Sequence of chain 1.A:
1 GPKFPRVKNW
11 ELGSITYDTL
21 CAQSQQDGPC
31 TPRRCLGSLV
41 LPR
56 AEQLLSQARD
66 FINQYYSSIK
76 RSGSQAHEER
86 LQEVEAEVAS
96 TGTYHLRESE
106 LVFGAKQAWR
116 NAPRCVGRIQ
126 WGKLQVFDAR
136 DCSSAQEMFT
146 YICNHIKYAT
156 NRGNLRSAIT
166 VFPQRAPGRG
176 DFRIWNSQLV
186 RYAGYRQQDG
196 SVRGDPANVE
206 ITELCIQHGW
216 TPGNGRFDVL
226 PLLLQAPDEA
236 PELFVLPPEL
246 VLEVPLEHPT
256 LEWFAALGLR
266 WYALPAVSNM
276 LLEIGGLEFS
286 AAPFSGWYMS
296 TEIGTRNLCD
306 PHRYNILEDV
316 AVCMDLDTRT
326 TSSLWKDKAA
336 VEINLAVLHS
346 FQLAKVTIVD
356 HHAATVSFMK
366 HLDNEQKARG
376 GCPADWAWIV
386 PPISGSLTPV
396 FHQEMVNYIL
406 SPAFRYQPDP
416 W

This small molecule binds to this protein.
Small molecule (SMILES): N=C(NCCC[C@H](N)CNCCN)N[N+](=O)[O-]

Binding-site contacts:
Ligand atom CA contacts residue HEM1 of chain 1.E at 3.7 Å.
Ligand atom CB contacts residue VAL272 of chain 1.A at 4.2 Å (hydrophobic).
Ligand atom NH1 contacts residue PRO270 of chain 1.A at 4.1 Å.
Ligand atom O3 contacts residue PRO270 of chain 1.A at 3.4 Å.
Ligand atom NH2 contacts residue HEM1 of chain 1.E at 3.7 Å.
Ligand atom O2 contacts residue GLY291 of chain 1.A at 3.1 Å (h-bond).
Ligand atom CZ contacts residue PRO270 of chain 1.A at 4.1 Å (hydrophobic).
Ligand atom O2 contacts residue PRO270 of chain 1.A at 3.6 Å.
Ligand atom C2' contacts residue GOL1 of chain 1.H at 3.7 Å.
Ligand atom O2 contacts residue SER290 of chain 1.A at 3.7 Å.
Ligand atom C1' contacts residue GOL1 of chain 1.H at 4.1 Å.
Ligand atom NH2 contacts residue TRP292 of chain 1.A at 4.0 Å.
Ligand atom N1' contacts residue HEM1 of chain 1.E at 3.5 Å (h-bond).
Ligand atom NE contacts residue GLU297 of chain 1.A at 2.6 Å (salt-bridge).
Ligand atom N contacts residue VAL272 of chain 1.A at 4.0 Å.
Ligand atom CZ contacts residue HEM1 of chain 1.E at 4.2 Å.
Ligand atom CD contacts residue VAL272 of chain 1.A at 3.6 Å (hydrophobic).
Ligand atom N2' contacts residue GOL1 of chain 1.H at 3.1 Å (h-bond).
Ligand atom NO contacts residue PRO270 of chain 1.A at 3.8 Å.
Ligand atom O3 contacts residue TRP292 of chain 1.A at 3.2 Å (h-bond).
Ligand atom NO contacts residue GLY291 of chain 1.A at 3.9 Å.
Ligand atom O2 contacts residue HEM1 of chain 1.E at 3.4 Å.
Ligand atom N2' contacts residue VAL40 of chain 1.A at 3.9 Å.
Ligand atom NO contacts residue HEM1 of chain 1.E at 3.9 Å.
Ligand atom O2 contacts residue PHE289 of chain 1.A at 4.0 Å.
Ligand atom CD contacts residue GLU297 of chain 1.A at 3.8 Å.
Ligand atom CB contacts residue HEM1 of chain 1.E at 3.1 Å.
Ligand atom C contacts residue HEM1 of chain 1.E at 3.4 Å.
Ligand atom CZ contacts residue GLU297 of chain 1.A at 3.1 Å.
Ligand atom CG contacts residue GLU297 of chain 1.A at 3.9 Å.
Ligand atom CD contacts residue HEM1 of chain 1.E at 4.2 Å.
Ligand atom NH2 contacts residue GLU297 of chain 1.A at 2.7 Å (salt-bridge).
Ligand atom N1' contacts residue TRP383 of chain 1.A at 4.2 Å.
Ligand atom O3 contacts residue HEM1 of chain 1.E at 3.5 Å.
Ligand atom N contacts residue GLN183 of chain 1.A at 3.8 Å.
Ligand atom CG contacts residue GLN183 of chain 1.A at 4.1 Å.
Ligand atom N2' contacts residue TRP383 of chain 1.A at 4.0 Å.
Ligand atom CG contacts residue HEM1 of chain 1.E at 3.4 Å.
Ligand atom NE contacts residue HEM1 of chain 1.E at 3.8 Å.
Ligand atom O3 contacts residue GLY291 of chain 1.A at 3.8 Å.